Sequence of chain 1.N:
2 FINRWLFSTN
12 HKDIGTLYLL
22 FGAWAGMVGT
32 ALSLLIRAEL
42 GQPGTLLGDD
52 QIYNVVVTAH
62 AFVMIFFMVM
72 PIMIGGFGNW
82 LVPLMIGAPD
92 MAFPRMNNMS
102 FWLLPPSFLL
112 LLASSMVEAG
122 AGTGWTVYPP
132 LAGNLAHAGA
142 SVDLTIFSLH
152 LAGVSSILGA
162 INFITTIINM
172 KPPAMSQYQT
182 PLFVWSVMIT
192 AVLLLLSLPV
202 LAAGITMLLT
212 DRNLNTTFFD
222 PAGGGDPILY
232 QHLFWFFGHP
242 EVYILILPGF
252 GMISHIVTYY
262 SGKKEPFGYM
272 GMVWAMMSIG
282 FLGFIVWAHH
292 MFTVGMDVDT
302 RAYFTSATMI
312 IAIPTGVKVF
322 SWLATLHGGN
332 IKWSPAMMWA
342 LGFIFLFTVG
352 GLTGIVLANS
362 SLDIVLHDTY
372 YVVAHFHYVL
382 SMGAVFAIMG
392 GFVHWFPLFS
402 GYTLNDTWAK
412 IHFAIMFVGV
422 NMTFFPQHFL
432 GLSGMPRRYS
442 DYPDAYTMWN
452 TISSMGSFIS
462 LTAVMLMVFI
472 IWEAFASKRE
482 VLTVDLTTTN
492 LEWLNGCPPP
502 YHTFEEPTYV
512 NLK

Binding-site contacts:
Ligand atom C24 contacts residue MET271 of chain 1.N at 3.8 Å (hydrophobic).
Ligand atom C6 contacts residue THR66 of chain 1.O at 3.8 Å.
Ligand atom O26 contacts residue MET271 of chain 1.N at 4.1 Å.
Ligand atom C15 contacts residue MET271 of chain 1.N at 3.9 Å (hydrophobic).
Ligand atom C19 contacts residue TRP275 of chain 1.N at 3.9 Å (hydrophobic).
Ligand atom O3 contacts residue THR63 of chain 1.O at 3.1 Å (h-bond).
Ligand atom C18 contacts residue TRP275 of chain 1.N at 4.0 Å (hydrophobic).
Ligand atom O12 contacts residue GLN59 of chain 1.O at 4.3 Å.
Ligand atom C4 contacts residue THR66 of chain 1.O at 3.5 Å.
Ligand atom C16 contacts residue GLY272 of chain 1.N at 4.4 Å.
Ligand atom C3 contacts residue GLU62 of chain 1.O at 4.1 Å.
Ligand atom C5 contacts residue THR66 of chain 1.O at 3.8 Å.
Ligand atom C6 contacts residue TRP275 of chain 1.N at 3.8 Å (hydrophobic).
Ligand atom C7 contacts residue GLU62 of chain 1.O at 3.5 Å.
Ligand atom C3 contacts residue THR66 of chain 1.O at 4.2 Å.
Ligand atom C23 contacts residue MET271 of chain 1.N at 4.3 Å (hydrophobic).
Ligand atom C4 contacts residue GLU62 of chain 1.O at 3.7 Å.
Ligand atom C8 contacts residue TRP275 of chain 1.N at 4.3 Å (hydrophobic).
Ligand atom C7 contacts residue TRP275 of chain 1.N at 3.9 Å (hydrophobic).
Ligand atom C15 contacts residue GLY272 of chain 1.N at 3.8 Å.
Ligand atom C3 contacts residue THR63 of chain 1.O at 4.2 Å.
Ligand atom O25 contacts residue MET271 of chain 1.N at 3.5 Å.
Ligand atom O3 contacts residue GLU62 of chain 1.O at 3.6 Å.
Ligand atom C15 contacts residue TRP275 of chain 1.N at 4.1 Å (hydrophobic).
Ligand atom C16 contacts residue MET271 of chain 1.N at 3.9 Å (hydrophobic).
Ligand atom O7 contacts residue GLU62 of chain 1.O at 2.7 Å (salt-bridge).
Ligand atom C6 contacts residue GLU62 of chain 1.O at 3.9 Å.
Ligand atom C22 contacts residue MET271 of chain 1.N at 3.9 Å (hydrophobic).

A protein and the small-molecule ligand that binds it are described below.
Small molecule (SMILES): C[C@H](CCC(=O)O)[C@H]1CC[C@H]2[C@@H]3[C@H](O)C[C@@H]4C[C@H](O)CC[C@]4(C)[C@H]3C[C@H](O)[C@]12C

Sequence of chain 1.O:
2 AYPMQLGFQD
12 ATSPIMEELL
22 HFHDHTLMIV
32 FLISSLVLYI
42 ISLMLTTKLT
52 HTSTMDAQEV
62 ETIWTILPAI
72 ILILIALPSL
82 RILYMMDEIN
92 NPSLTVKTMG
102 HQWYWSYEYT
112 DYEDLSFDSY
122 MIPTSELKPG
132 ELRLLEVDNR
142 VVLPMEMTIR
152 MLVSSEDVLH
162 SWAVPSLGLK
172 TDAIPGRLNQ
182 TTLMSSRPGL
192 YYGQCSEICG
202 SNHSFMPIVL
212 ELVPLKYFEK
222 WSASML